The small molecule below binds the protein below.
Small molecule (SMILES): CC(=O)N[C@H]1[C@H]([C@H](O)[C@H](O)CO)O[C@@](O[C@H](CO)[C@@H](O)[C@@H]2O[C@@H](C(=O)O)C[C@H](O)[C@H]2NC(C)=O)(C(=O)O)C[C@@H]1O

Binding-site contacts:
Ligand atom O10 contacts residue LEU62 of chain 5.B at 4.0 Å.
Ligand atom C9 contacts residue LEU67 of chain 5.B at 4.1 Å (hydrophobic).
Ligand atom N5 contacts residue GLN278 of chain 5.B at 3.9 Å.
Ligand atom C11 contacts residue HIS138 of chain 5.A at 3.5 Å.
Ligand atom C11 contacts residue ASN272 of chain 5.B at 3.6 Å.
Ligand atom C7 contacts residue GLN278 of chain 5.B at 3.8 Å.
Ligand atom C10 contacts residue ASN272 of chain 5.B at 4.0 Å.
Ligand atom C11 contacts residue LEU62 of chain 5.B at 4.1 Å (hydrophobic).
Ligand atom C1 contacts residue ASN272 of chain 5.B at 3.8 Å.
Ligand atom C11 contacts residue PHE65 of chain 5.B at 3.8 Å (hydrophobic).
Ligand atom C10 contacts residue PHE75 of chain 5.C at 3.1 Å (hydrophobic).
Ligand atom O1A contacts residue SER274 of chain 5.B at 2.6 Å (h-bond).
Ligand atom C10 contacts residue GLN278 of chain 5.B at 4.0 Å.
Ligand atom O8 contacts residue GLN278 of chain 5.B at 3.5 Å (h-bond).
Ligand atom O10 contacts residue PHE75 of chain 5.C at 3.0 Å.
Ligand atom O1B contacts residue LYS68 of chain 5.B at 3.9 Å.
Ligand atom C11 contacts residue PHE75 of chain 5.C at 2.3 Å (hydrophobic).
Ligand atom O8 contacts residue ASN272 of chain 5.B at 3.5 Å (h-bond).
Ligand atom C5 contacts residue ASN272 of chain 5.B at 4.1 Å.
Ligand atom C11 contacts residue GLN278 of chain 5.B at 3.5 Å.
Ligand atom C9 contacts residue LYS68 of chain 5.B at 3.8 Å.
Ligand atom C9 contacts residue GLN278 of chain 5.B at 3.2 Å.
Ligand atom C1 contacts residue SER274 of chain 5.B at 3.7 Å.
Ligand atom N5 contacts residue ASN272 of chain 5.B at 3.2 Å (h-bond).
Ligand atom C8 contacts residue GLN278 of chain 5.B at 3.6 Å.
Ligand atom C6 contacts residue ASN272 of chain 5.B at 3.6 Å.
Ligand atom O9 contacts residue LEU67 of chain 5.B at 3.3 Å.
Ligand atom C4 contacts residue ASN272 of chain 5.B at 4.1 Å.
Ligand atom O9 contacts residue LYS68 of chain 5.B at 2.9 Å (salt-bridge).
Ligand atom O1A contacts residue LYS68 of chain 5.B at 2.9 Å.
Ligand atom O8 contacts residue LYS68 of chain 5.B at 3.4 Å.
Ligand atom C11 contacts residue SER274 of chain 5.B at 4.0 Å.
Ligand atom C11 contacts residue PHE270 of chain 5.B at 3.8 Å (hydrophobic).
Ligand atom O1B contacts residue SER274 of chain 5.B at 4.1 Å.
Ligand atom O1B contacts residue THR276 of chain 5.B at 3.7 Å.
Ligand atom O7 contacts residue LEU62 of chain 5.B at 3.8 Å.
Ligand atom C1 contacts residue LYS68 of chain 5.B at 3.7 Å.
Ligand atom C11 contacts residue THR276 of chain 5.B at 3.3 Å.
Ligand atom O9 contacts residue GLN278 of chain 5.B at 4.0 Å.
Ligand atom O1B contacts residue ASN272 of chain 5.B at 3.4 Å (h-bond).

Sequence of chain 5.B:
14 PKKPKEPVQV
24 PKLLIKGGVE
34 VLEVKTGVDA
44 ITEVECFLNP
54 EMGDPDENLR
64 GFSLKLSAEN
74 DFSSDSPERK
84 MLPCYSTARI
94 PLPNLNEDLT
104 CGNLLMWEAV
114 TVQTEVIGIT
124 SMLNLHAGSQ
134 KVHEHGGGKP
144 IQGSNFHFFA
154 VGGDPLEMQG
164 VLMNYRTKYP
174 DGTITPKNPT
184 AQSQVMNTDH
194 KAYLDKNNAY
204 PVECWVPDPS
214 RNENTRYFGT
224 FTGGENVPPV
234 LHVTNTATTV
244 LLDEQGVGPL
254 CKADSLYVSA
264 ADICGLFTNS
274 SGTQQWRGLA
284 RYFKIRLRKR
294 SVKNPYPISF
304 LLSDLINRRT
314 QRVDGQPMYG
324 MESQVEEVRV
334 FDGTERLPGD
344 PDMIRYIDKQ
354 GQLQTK

Sequence of chain 5.C:
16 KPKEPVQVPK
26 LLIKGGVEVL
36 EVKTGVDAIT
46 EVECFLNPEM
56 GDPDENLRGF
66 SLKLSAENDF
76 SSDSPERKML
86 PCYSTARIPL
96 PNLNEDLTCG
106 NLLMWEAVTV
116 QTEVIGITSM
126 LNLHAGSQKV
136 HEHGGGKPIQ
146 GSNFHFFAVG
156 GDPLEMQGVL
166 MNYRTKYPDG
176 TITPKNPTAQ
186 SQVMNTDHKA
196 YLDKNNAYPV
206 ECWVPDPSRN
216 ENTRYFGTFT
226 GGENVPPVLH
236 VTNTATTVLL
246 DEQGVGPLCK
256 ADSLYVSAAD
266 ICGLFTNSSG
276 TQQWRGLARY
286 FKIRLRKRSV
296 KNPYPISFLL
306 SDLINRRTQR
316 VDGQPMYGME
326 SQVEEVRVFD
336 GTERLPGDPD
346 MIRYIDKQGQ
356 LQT

Sequence of chain 5.A:
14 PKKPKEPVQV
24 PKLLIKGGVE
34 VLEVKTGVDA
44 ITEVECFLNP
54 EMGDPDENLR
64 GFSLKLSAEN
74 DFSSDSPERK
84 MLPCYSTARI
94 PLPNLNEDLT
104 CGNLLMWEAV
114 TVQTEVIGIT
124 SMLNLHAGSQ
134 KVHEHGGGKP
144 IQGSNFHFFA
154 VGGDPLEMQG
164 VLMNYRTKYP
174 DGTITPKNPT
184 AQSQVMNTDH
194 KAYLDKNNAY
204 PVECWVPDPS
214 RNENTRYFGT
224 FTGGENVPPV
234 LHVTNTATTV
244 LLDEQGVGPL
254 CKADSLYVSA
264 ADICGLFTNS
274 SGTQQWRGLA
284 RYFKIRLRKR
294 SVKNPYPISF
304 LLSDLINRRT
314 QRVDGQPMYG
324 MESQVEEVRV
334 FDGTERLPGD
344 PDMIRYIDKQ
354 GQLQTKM